Binding-site contacts:
Ligand atom C5 contacts residue ASN616 of chain 1.A at 3.7 Å.
Ligand atom C1 contacts residue ASN616 of chain 1.A at 1.4 Å.
Ligand atom C7 contacts residue ASN616 of chain 1.A at 3.9 Å.
Ligand atom O6 contacts residue THR618 of chain 1.A at 4.4 Å.
Ligand atom O5 contacts residue ASN616 of chain 1.A at 2.4 Å (h-bond).
Ligand atom C3 contacts residue ASN616 of chain 1.A at 3.8 Å.
Ligand atom C2 contacts residue ASN616 of chain 1.A at 2.5 Å.
Ligand atom N2 contacts residue ASN616 of chain 1.A at 2.9 Å (h-bond).
Ligand atom C4 contacts residue ASN616 of chain 1.A at 4.2 Å.
Ligand atom O7 contacts residue ASN616 of chain 1.A at 4.4 Å.

The small molecule below binds the protein below.
Small molecule (SMILES): CC(=O)N[C@@H]1[C@@H](O)[C@H](O)[C@@H](CO)O[C@H]1O

Sequence of chain 1.A:
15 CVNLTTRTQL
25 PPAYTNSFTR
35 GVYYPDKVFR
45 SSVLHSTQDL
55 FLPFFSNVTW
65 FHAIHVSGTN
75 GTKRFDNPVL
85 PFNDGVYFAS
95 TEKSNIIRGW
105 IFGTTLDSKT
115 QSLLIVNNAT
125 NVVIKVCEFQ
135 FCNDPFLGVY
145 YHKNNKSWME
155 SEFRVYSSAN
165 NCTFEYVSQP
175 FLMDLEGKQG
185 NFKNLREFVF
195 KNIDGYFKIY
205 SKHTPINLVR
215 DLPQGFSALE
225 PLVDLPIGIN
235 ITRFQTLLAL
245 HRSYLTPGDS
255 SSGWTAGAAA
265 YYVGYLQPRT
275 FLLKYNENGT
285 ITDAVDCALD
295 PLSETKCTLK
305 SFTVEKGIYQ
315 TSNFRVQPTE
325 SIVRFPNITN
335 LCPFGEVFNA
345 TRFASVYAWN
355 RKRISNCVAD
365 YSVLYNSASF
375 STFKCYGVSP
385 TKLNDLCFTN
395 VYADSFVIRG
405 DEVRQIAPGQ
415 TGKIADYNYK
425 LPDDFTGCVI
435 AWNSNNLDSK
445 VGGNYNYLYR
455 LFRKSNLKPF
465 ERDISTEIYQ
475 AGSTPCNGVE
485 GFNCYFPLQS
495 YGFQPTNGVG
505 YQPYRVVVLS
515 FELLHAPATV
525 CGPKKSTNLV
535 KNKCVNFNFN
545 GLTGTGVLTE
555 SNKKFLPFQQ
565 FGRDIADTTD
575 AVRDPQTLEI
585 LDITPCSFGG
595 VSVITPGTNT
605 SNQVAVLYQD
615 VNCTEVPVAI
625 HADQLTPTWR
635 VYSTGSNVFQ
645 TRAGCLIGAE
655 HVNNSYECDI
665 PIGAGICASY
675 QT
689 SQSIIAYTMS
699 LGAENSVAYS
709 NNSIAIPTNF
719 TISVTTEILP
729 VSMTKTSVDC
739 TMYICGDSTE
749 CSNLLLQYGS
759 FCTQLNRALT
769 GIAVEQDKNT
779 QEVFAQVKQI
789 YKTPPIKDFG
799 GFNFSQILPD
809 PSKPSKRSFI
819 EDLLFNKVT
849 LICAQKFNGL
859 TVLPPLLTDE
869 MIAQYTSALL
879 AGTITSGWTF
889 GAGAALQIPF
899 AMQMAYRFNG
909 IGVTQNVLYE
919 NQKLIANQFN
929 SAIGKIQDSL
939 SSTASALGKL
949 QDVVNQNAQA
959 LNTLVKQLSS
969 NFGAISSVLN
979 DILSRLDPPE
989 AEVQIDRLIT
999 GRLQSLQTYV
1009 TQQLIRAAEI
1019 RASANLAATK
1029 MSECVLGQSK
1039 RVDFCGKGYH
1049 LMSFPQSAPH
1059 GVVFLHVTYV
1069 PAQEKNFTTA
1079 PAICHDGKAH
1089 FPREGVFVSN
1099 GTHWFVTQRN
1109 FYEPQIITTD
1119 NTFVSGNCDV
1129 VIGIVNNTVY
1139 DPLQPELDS